Sequence of chain 1.A:
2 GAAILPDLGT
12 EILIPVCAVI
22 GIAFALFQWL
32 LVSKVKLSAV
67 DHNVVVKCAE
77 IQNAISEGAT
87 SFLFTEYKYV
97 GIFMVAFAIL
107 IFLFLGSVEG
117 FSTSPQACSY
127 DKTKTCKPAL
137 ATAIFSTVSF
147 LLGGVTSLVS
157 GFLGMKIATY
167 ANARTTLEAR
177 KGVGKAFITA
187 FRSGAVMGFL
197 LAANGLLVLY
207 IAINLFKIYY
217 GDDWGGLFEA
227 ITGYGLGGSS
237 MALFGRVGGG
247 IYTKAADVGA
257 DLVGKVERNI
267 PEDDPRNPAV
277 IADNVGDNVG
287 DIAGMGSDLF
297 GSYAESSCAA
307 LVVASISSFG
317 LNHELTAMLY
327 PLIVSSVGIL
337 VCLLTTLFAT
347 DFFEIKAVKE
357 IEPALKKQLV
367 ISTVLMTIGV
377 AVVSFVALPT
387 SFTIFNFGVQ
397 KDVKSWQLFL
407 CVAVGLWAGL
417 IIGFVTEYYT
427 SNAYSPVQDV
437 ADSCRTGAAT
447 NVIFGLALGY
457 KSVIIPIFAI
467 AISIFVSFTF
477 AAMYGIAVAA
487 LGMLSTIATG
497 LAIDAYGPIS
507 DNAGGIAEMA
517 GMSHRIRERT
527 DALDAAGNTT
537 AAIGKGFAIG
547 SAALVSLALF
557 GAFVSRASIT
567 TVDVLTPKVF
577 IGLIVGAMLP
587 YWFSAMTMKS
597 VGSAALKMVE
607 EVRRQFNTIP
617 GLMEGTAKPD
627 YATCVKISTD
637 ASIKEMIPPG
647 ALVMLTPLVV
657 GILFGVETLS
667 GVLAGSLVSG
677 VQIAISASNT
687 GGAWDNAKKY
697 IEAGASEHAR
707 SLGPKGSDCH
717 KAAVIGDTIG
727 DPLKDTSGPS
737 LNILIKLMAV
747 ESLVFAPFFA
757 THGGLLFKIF

A small-molecule ligand and the protein it binds are described below.
Small molecule (SMILES): CCCCCCCCCCO[C@@H]1O[C@H](CO)[C@@H](O[C@H]2O[C@H](CO)[C@@H](O)[C@H](O)[C@H]2O)[C@H](O)[C@H]1O

Binding-site contacts:
Ligand atom C2 contacts residue LYS640 of chain 1.A at 4.3 Å.
Ligand atom O3 contacts residue ASP636 of chain 1.A at 2.9 Å (salt-bridge).
Ligand atom O5 contacts residue TYR95 of chain 1.A at 3.6 Å.
Ligand atom C37 contacts residue PHE99 of chain 1.A at 3.8 Å (hydrophobic).
Ligand atom C6 contacts residue TYR95 of chain 1.A at 4.5 Å (hydrophobic).
Ligand atom C5 contacts residue ASP636 of chain 1.A at 3.9 Å.
Ligand atom O4 contacts residue THR635 of chain 1.A at 4.4 Å.
Ligand atom O61 contacts residue TYR95 of chain 1.A at 3.5 Å (h-bond).
Ligand atom C57 contacts residue TYR95 of chain 1.A at 3.4 Å (hydrophobic).
Ligand atom C28 contacts residue ILE643 of chain 1.A at 4.0 Å (hydrophobic).
Ligand atom O3 contacts residue LYS640 of chain 1.A at 3.8 Å.
Ligand atom C4 contacts residue TYR95 of chain 1.A at 3.8 Å (hydrophobic).
Ligand atom C34 contacts residue ILE643 of chain 1.A at 3.9 Å (hydrophobic).
Ligand atom C5 contacts residue LYS640 of chain 1.A at 4.5 Å.
Ligand atom O4 contacts residue ILE639 of chain 1.A at 3.9 Å.
Ligand atom O4 contacts residue ASP636 of chain 1.A at 3.4 Å (salt-bridge).
Ligand atom C40 contacts residue PHE99 of chain 1.A at 3.7 Å (hydrophobic).
Ligand atom C40 contacts residue PHE240 of chain 1.A at 4.2 Å (hydrophobic).
Ligand atom C8 contacts residue TYR95 of chain 1.A at 4.2 Å (hydrophobic).
Ligand atom C7 contacts residue ASP636 of chain 1.A at 3.6 Å.
Ligand atom C43 contacts residue PHE99 of chain 1.A at 3.3 Å (hydrophobic).
Ligand atom O2 contacts residue TYR95 of chain 1.A at 4.4 Å.
Ligand atom O55 contacts residue LYS640 of chain 1.A at 3.8 Å.
Ligand atom C37 contacts residue ILE643 of chain 1.A at 4.2 Å (hydrophobic).
Ligand atom C40 contacts residue ALA647 of chain 1.A at 4.0 Å (hydrophobic).
Ligand atom C5 contacts residue ILE639 of chain 1.A at 4.1 Å (hydrophobic).
Ligand atom C43 contacts residue ALA647 of chain 1.A at 4.0 Å (hydrophobic).
Ligand atom O7 contacts residue LYS640 of chain 1.A at 4.0 Å.